A protein and the small-molecule ligand that binds it are described below.
Small molecule (SMILES): CC(=O)N[C@@H]1[C@@H](O)[C@H](O)[C@@H](CO)O[C@H]1O

Binding-site contacts:
Ligand atom O3 contacts residue PRO31 of chain 59.B at 4.2 Å.
Ligand atom C6 contacts residue ARG33 of chain 59.B at 3.7 Å.
Ligand atom C5 contacts residue ASN70 of chain 59.B at 3.7 Å.
Ligand atom O5 contacts residue ARG33 of chain 59.B at 4.3 Å.
Ligand atom C5 contacts residue ARG33 of chain 59.B at 3.9 Å.
Ligand atom O7 contacts residue ASN70 of chain 59.B at 3.5 Å (h-bond).
Ligand atom C7 contacts residue PRO31 of chain 59.B at 3.2 Å (hydrophobic).
Ligand atom O7 contacts residue PRO31 of chain 59.B at 3.0 Å (h-bond).
Ligand atom N2 contacts residue ASN32 of chain 59.B at 4.2 Å.
Ligand atom C2 contacts residue PRO31 of chain 59.B at 4.0 Å (hydrophobic).
Ligand atom O5 contacts residue ASN70 of chain 59.B at 2.4 Å (h-bond).
Ligand atom C2 contacts residue ASN70 of chain 59.B at 2.5 Å.
Ligand atom C7 contacts residue ASN70 of chain 59.B at 3.4 Å.
Ligand atom C3 contacts residue PRO31 of chain 59.B at 4.1 Å (hydrophobic).
Ligand atom C1 contacts residue ARG33 of chain 59.B at 4.1 Å.
Ligand atom O7 contacts residue SER71 of chain 59.B at 4.4 Å.
Ligand atom N2 contacts residue ASN70 of chain 59.B at 2.9 Å (h-bond).
Ligand atom C1 contacts residue ASN70 of chain 59.B at 1.4 Å.
Ligand atom O6 contacts residue ARG33 of chain 59.B at 3.0 Å (salt-bridge).
Ligand atom C3 contacts residue ASN70 of chain 59.B at 3.8 Å.
Ligand atom C8 contacts residue ASN70 of chain 59.B at 3.9 Å.
Ligand atom N2 contacts residue PRO31 of chain 59.B at 2.8 Å (h-bond).
Ligand atom C4 contacts residue ASN70 of chain 59.B at 4.2 Å.

Sequence of chain 59.B:
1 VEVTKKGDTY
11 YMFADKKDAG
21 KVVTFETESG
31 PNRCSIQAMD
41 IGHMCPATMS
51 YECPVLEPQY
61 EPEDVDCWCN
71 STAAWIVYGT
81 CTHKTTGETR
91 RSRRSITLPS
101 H